Sequence of chain 1.Z:
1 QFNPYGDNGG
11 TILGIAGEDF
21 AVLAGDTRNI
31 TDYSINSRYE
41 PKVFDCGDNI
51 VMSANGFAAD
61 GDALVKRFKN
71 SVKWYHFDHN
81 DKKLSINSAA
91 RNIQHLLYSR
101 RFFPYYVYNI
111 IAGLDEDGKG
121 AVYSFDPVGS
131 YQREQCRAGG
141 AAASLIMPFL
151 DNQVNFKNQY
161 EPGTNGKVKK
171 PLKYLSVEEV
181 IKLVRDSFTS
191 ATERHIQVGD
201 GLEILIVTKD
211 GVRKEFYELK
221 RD

Binding-site contacts:
Ligand atom C31 contacts residue GLY47 of chain 1.Y at 3.2 Å.
Ligand atom C23 contacts residue THR21 of chain 1.Y at 3.5 Å.
Ligand atom N41 contacts residue THR1 of chain 1.Y at 3.6 Å.
Ligand atom C44 contacts residue THR1 of chain 1.Y at 3.7 Å.
Ligand atom O48 contacts residue GLY47 of chain 1.Y at 3.2 Å (h-bond).
Ligand atom C43 contacts residue THR1 of chain 1.Y at 2.6 Å.
Ligand atom C43 contacts residue GLY47 of chain 1.Y at 3.5 Å.
Ligand atom C44 contacts residue LYS33 of chain 1.Y at 3.5 Å.
Ligand atom C11 contacts residue ASP126 of chain 1.Z at 3.4 Å.
Ligand atom O60 contacts residue THR1 of chain 1.Y at 2.8 Å (h-bond).
Ligand atom O48 contacts residue MES1 of chain 1.UA at 3.0 Å (h-bond).
Ligand atom C39 contacts residue GLY47 of chain 1.Y at 3.6 Å.
Ligand atom C59 contacts residue MES1 of chain 1.UA at 3.7 Å.
Ligand atom O29 contacts residue ALA49 of chain 1.Y at 3.2 Å (h-bond).
Ligand atom N30 contacts residue THR21 of chain 1.Y at 3.1 Å (h-bond).
Ligand atom N22 contacts residue ASP126 of chain 1.Z at 3.4 Å (salt-bridge).
Ligand atom C42 contacts residue THR1 of chain 1.Y at 2.3 Å.
Ligand atom C58 contacts residue THR1 of chain 1.Y at 2.5 Å.
Ligand atom C58 contacts residue TYR169 of chain 1.Y at 3.0 Å (hydrophobic).
Ligand atom O40 contacts residue THR21 of chain 1.Y at 3.0 Å (h-bond).
Ligand atom C51 contacts residue THR1 of chain 1.Y at 1.5 Å.
Ligand atom C17 contacts residue ARG101 of chain 1.Z at 3.6 Å.
Ligand atom C34 contacts residue GLY47 of chain 1.Y at 3.5 Å.
Ligand atom C51 contacts residue TYR169 of chain 1.Y at 3.6 Å (hydrophobic).
Ligand atom C11 contacts residue PRO127 of chain 1.Z at 3.8 Å (hydrophobic).
Ligand atom O40 contacts residue ALA20 of chain 1.Y at 3.5 Å.
Ligand atom C27 contacts residue ALA27 of chain 1.Y at 3.4 Å (hydrophobic).
Ligand atom C58 contacts residue LYS33 of chain 1.Y at 3.7 Å.
Ligand atom O48 contacts residue THR1 of chain 1.Y at 2.3 Å (h-bond).
Ligand atom C8 contacts residue PRO127 of chain 1.Z at 3.6 Å (hydrophobic).
Ligand atom N41 contacts residue GLY47 of chain 1.Y at 2.9 Å (h-bond).
Ligand atom C46 contacts residue ALA49 of chain 1.Y at 3.7 Å (hydrophobic).
Ligand atom C12 contacts residue ASP126 of chain 1.Z at 3.0 Å.
Ligand atom O60 contacts residue SER130 of chain 1.Y at 3.8 Å.
Ligand atom C58 contacts residue ARG19 of chain 1.Y at 3.1 Å.
Ligand atom O9 contacts residue PRO127 of chain 1.Z at 3.2 Å.
Ligand atom C47 contacts residue THR1 of chain 1.Y at 1.4 Å.
Ligand atom C59 contacts residue THR1 of chain 1.Y at 2.5 Å.
Ligand atom O60 contacts residue MES1 of chain 1.UA at 2.4 Å (h-bond).
Ligand atom C6 contacts residue ALA22 of chain 1.Y at 3.6 Å (hydrophobic).

Sequence of chain 1.Y:
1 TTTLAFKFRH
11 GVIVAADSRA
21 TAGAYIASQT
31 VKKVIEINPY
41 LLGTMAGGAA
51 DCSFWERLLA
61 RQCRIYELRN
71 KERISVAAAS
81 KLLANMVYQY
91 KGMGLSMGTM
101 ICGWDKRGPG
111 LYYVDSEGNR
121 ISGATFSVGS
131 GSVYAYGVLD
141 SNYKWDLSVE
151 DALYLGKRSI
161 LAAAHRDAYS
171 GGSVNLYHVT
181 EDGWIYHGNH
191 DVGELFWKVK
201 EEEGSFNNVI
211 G

A protein and the small-molecule ligand that binds it are described below.
Small molecule (SMILES): CC(C)C[C@H](NC(=O)[C@H](CCc1ccccc1)NC(=O)CN1CCOCC1)C(=O)N[C@@H](Cc1ccccc1)C(=O)N[C@@H](CC(C)C)[C@@H](O)[C@H](C)CO